This small molecule binds to this protein.
Small molecule (SMILES): CC(=O)N[C@H]1[C@H](O[C@H]2[C@H](O)[C@@H](NC(C)=O)CO[C@@H]2CO)O[C@H](CO)[C@@H](O[C@@H]2O[C@H](CO)[C@@H](O)[C@H](O)[C@@H]2O)[C@@H]1O

Sequence of chain 1.A:
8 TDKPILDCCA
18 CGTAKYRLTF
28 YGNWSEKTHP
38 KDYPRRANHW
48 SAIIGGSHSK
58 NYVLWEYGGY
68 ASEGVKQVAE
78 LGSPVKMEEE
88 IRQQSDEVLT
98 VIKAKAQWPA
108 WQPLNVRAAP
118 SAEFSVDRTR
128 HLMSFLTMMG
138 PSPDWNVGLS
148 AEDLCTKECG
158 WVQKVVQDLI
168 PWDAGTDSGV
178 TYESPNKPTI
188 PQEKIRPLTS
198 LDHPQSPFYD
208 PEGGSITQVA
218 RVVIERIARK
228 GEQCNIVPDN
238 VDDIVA

Binding-site contacts:
Ligand atom C4 contacts residue ASN30 of chain 1.A at 4.2 Å.
Ligand atom C7 contacts residue ARG218 of chain 1.A at 4.2 Å.
Ligand atom C5 contacts residue ARG218 of chain 1.A at 4.4 Å.
Ligand atom O5 contacts residue TYR28 of chain 1.A at 4.3 Å.
Ligand atom O6 contacts residue LEU111 of chain 1.A at 4.0 Å.
Ligand atom C6 contacts residue TYR28 of chain 1.A at 3.7 Å (hydrophobic).
Ligand atom C5 contacts residue ASN30 of chain 1.A at 3.7 Å.
Ligand atom C2 contacts residue ARG218 of chain 1.A at 4.4 Å.
Ligand atom C8 contacts residue ASN30 of chain 1.A at 4.5 Å.
Ligand atom C2 contacts residue ASN30 of chain 1.A at 2.4 Å.
Ligand atom C3 contacts residue ARG218 of chain 1.A at 4.3 Å.
Ligand atom C7 contacts residue ASN30 of chain 1.A at 3.3 Å.
Ligand atom O7 contacts residue TYR28 of chain 1.A at 3.6 Å.
Ligand atom C3 contacts residue ASN30 of chain 1.A at 3.8 Å.
Ligand atom O5 contacts residue ASN30 of chain 1.A at 2.4 Å (h-bond).
Ligand atom O6 contacts residue TYR28 of chain 1.A at 4.3 Å.
Ligand atom O4 contacts residue ARG218 of chain 1.A at 3.7 Å.
Ligand atom C1 contacts residue ASN30 of chain 1.A at 1.5 Å.
Ligand atom C5 contacts residue TYR28 of chain 1.A at 4.2 Å (hydrophobic).
Ligand atom O7 contacts residue ASN30 of chain 1.A at 3.3 Å (h-bond).
Ligand atom O7 contacts residue VAL220 of chain 1.A at 4.3 Å.
Ligand atom C8 contacts residue ARG218 of chain 1.A at 3.0 Å.
Ligand atom O5 contacts residue GLY29 of chain 1.A at 4.3 Å.
Ligand atom N2 contacts residue ASN30 of chain 1.A at 2.9 Å (h-bond).